Binding-site contacts:
Ligand atom C2 contacts residue TRP231 of chain 1.A at 3.6 Å (hydrophobic).
Ligand atom O2 contacts residue LYS16 of chain 1.A at 2.8 Å (salt-bridge).
Ligand atom C2 contacts residue ARG67 of chain 1.A at 3.6 Å.
Ligand atom C2 contacts residue LYS16 of chain 1.A at 3.8 Å.
Ligand atom O6 contacts residue GLU154 of chain 1.A at 2.6 Å (salt-bridge).
Ligand atom C3 contacts residue TRP63 of chain 1.A at 3.6 Å (hydrophobic).
Ligand atom O3 contacts residue GLU46 of chain 1.A at 3.7 Å.
Ligand atom O2 contacts residue ASP66 of chain 1.A at 2.6 Å (salt-bridge).
Ligand atom C3 contacts residue ARG67 of chain 1.A at 3.8 Å.
Ligand atom C1 contacts residue LYS16 of chain 1.A at 3.6 Å.
Ligand atom C1 contacts residue TRP231 of chain 1.A at 3.7 Å (hydrophobic).
Ligand atom C1 contacts residue TYR156 of chain 1.A at 3.7 Å (hydrophobic).
Ligand atom O6 contacts residue TYR156 of chain 1.A at 3.1 Å (h-bond).
Ligand atom C2 contacts residue ASP66 of chain 1.A at 3.2 Å.
Ligand atom O2 contacts residue TRP63 of chain 1.A at 3.6 Å.
Ligand atom O3 contacts residue ARG67 of chain 1.A at 2.8 Å (salt-bridge).
Ligand atom O3 contacts residue TYR342 of chain 1.A at 3.6 Å (h-bond).
Ligand atom O2 contacts residue ALA64 of chain 1.A at 3.3 Å.
Ligand atom O5 contacts residue TYR156 of chain 1.A at 3.3 Å.
Ligand atom C3 contacts residue GLU45 of chain 1.A at 3.2 Å.
Ligand atom O3 contacts residue TRP63 of chain 1.A at 3.2 Å (h-bond).
Ligand atom O2 contacts residue GLU112 of chain 1.A at 2.7 Å (salt-bridge).
Ligand atom C3 contacts residue ASP66 of chain 1.A at 3.3 Å.
Ligand atom C1 contacts residue ASP15 of chain 1.A at 3.4 Å.
Ligand atom C6 contacts residue GLU154 of chain 1.A at 3.3 Å.
Ligand atom O4 contacts residue GLU45 of chain 1.A at 3.6 Å.
Ligand atom C4 contacts residue TYR342 of chain 1.A at 3.7 Å (hydrophobic).
Ligand atom O6 contacts residue ARG345 of chain 1.A at 3.5 Å.
Ligand atom C1 contacts residue TRP341 of chain 1.A at 3.6 Å (hydrophobic).
Ligand atom O3 contacts residue ALA64 of chain 1.A at 3.7 Å.
Ligand atom C6 contacts residue ARG345 of chain 1.A at 3.7 Å.
Ligand atom O1 contacts residue ASP15 of chain 1.A at 2.8 Å (salt-bridge).
Ligand atom O6 contacts residue PRO155 of chain 1.A at 3.4 Å.
Ligand atom O6 contacts residue TRP341 of chain 1.A at 3.8 Å.
Ligand atom O3 contacts residue ASP66 of chain 1.A at 2.5 Å (salt-bridge).
Ligand atom O1 contacts residue LYS16 of chain 1.A at 3.1 Å (salt-bridge).
Ligand atom O2 contacts residue TRP231 of chain 1.A at 3.7 Å.
Ligand atom O2 contacts residue ARG67 of chain 1.A at 3.1 Å.
Ligand atom O3 contacts residue GLU45 of chain 1.A at 2.7 Å (salt-bridge).
Ligand atom O5 contacts residue TRP341 of chain 1.A at 3.2 Å.

Sequence of chain 1.A:
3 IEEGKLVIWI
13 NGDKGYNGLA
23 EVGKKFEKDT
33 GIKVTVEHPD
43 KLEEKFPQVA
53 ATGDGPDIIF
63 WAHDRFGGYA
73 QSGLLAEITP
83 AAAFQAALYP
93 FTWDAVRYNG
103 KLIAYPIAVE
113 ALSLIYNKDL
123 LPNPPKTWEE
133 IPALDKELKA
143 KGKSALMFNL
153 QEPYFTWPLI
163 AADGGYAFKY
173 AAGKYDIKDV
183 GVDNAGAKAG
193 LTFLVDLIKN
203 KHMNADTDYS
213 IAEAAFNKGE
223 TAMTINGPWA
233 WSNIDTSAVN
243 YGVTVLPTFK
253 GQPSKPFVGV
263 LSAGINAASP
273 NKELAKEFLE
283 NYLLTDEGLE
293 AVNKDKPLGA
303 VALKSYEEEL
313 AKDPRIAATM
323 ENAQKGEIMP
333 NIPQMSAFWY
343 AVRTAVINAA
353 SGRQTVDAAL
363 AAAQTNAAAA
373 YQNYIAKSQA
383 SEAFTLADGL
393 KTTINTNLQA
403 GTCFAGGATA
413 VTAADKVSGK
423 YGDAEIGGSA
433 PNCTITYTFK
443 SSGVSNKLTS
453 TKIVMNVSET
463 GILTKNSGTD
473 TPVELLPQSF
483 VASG

The small molecule below binds the protein below.
Small molecule (SMILES): OC[C@H]1O[C@H](O[C@H]2[C@H](O)[C@@H](O)[C@@H](O[C@H]3[C@H](O)[C@@H](O)[C@@H](O)O[C@@H]3CO)O[C@@H]2CO)[C@H](O)[C@@H](O)[C@@H]1O